Binding-site contacts:
Ligand atom O2G contacts residue SER16 of chain 1.D at 3.6 Å (h-bond).
Ligand atom O1A contacts residue LYS20 of chain 1.D at 2.8 Å (salt-bridge).
Ligand atom O3' contacts residue THR36 of chain 1.D at 3.0 Å (h-bond).
Ligand atom C3' contacts residue THR36 of chain 1.D at 3.4 Å.
Ligand atom O2A contacts residue THR21 of chain 1.D at 2.6 Å (h-bond).
Ligand atom O2G contacts residue THR42 of chain 1.D at 2.8 Å (h-bond).
Ligand atom C5' contacts residue GLY17 of chain 1.D at 3.2 Å.
Ligand atom C8 contacts residue GLY19 of chain 1.D at 3.3 Å.
Ligand atom O2A contacts residue GLY19 of chain 1.D at 3.6 Å.
Ligand atom O1A contacts residue GLY19 of chain 1.D at 2.7 Å (h-bond).
Ligand atom N2 contacts residue TRP165 of chain 1.D at 3.3 Å (h-bond).
Ligand atom O1A contacts residue SER18 of chain 1.D at 3.3 Å.
Ligand atom PA contacts residue LYS20 of chain 1.D at 3.3 Å.
Ligand atom O3' contacts residue ARG37 of chain 1.D at 3.5 Å.
Ligand atom O2B contacts residue THR42 of chain 1.D at 3.4 Å.
Ligand atom O2' contacts residue THR36 of chain 1.D at 3.5 Å (h-bond).
Ligand atom N1 contacts residue ASP130 of chain 1.D at 2.9 Å (salt-bridge).
Ligand atom N3B contacts residue THR42 of chain 1.D at 3.3 Å (h-bond).
Ligand atom O1A contacts residue GLY17 of chain 1.D at 2.9 Å (h-bond).
Ligand atom N3B contacts residue ALA41 of chain 1.D at 3.6 Å.
Ligand atom O3G contacts residue SER16 of chain 1.D at 2.8 Å (h-bond).
Ligand atom N7 contacts residue LYS128 of chain 1.D at 3.6 Å.
Ligand atom C5 contacts residue LYS128 of chain 1.D at 3.6 Å.
Ligand atom N7 contacts residue HIS127 of chain 1.D at 3.5 Å (h-bond).
Ligand atom O2B contacts residue THR21 of chain 1.D at 3.2 Å (h-bond).
Ligand atom N7 contacts residue ILE164 of chain 1.D at 3.3 Å.
Ligand atom N3B contacts residue GLY40 of chain 1.D at 3.2 Å (h-bond).
Ligand atom O2B contacts residue LYS20 of chain 1.D at 3.2 Å.
Ligand atom O3A contacts residue GLY40 of chain 1.D at 3.6 Å (h-bond).
Ligand atom O1B contacts residue LYS20 of chain 1.D at 3.2 Å.
Ligand atom O6 contacts residue ASP130 of chain 1.D at 3.0 Å (salt-bridge).
Ligand atom O6 contacts residue ILE164 of chain 1.D at 3.3 Å.
Ligand atom C6 contacts residue ASP130 of chain 1.D at 3.4 Å.
Ligand atom O1G contacts residue THR42 of chain 1.D at 2.5 Å (h-bond).
Ligand atom C6 contacts residue LYS128 of chain 1.D at 3.6 Å.
Ligand atom O2A contacts residue SER22 of chain 1.D at 2.6 Å (h-bond).
Ligand atom O2A contacts residue LYS20 of chain 1.D at 3.0 Å (salt-bridge).
Ligand atom PG contacts residue THR42 of chain 1.D at 3.3 Å.
Ligand atom O1G contacts residue ALA41 of chain 1.D at 3.3 Å.
Ligand atom O6 contacts residue LYS128 of chain 1.D at 3.2 Å.

Sequence of chain 1.D:
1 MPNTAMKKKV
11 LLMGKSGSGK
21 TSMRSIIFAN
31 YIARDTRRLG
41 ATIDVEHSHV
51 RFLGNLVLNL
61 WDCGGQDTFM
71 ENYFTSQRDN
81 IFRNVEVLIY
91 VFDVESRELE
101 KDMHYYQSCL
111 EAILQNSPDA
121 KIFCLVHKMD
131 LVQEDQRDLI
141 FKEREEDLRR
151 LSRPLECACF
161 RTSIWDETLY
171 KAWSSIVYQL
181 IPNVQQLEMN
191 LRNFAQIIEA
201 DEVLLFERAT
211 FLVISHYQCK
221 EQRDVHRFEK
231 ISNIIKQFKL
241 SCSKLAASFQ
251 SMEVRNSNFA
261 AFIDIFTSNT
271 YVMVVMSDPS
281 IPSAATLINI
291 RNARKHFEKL

This protein binds this small molecule.
Small molecule (SMILES): Nc1nc2c(ncn2[C@@H]2O[C@H](CO[P](=O)(O)O[P](=O)(O)NP(=O)(O)O)[C@@H](O)[C@H]2O)c(=O)[nH]1